Sequence of chain 1.B:
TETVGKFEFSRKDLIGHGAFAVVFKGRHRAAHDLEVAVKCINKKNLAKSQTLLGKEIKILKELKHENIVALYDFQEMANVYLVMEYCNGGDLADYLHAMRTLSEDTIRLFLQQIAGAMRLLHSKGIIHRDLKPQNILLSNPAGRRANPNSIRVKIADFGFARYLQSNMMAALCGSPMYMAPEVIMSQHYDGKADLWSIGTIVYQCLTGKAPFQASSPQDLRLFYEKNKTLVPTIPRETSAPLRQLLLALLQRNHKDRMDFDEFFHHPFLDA

This protein binds this small molecule.
Small molecule (SMILES): CC(=O)NCC(=O)N1[C@@H]2CC[C@H]1c1ccc(Nc3ncc(C(F)(F)F)c(NC4CCC4)n3)cc12

Binding-site contacts:
Ligand atom C22 contacts residue CYS99 of chain 1.B at 3.8 Å (hydrophobic).
Ligand atom C22 contacts residue LEU149 of chain 1.B at 3.5 Å (hydrophobic).
Ligand atom C24 contacts residue LEU149 of chain 1.B at 3.4 Å (hydrophobic).
Ligand atom C17 contacts residue GLY102 of chain 1.B at 3.7 Å.
Ligand atom F32 contacts residue VAL80 of chain 1.B at 3.4 Å.
Ligand atom C23 contacts residue ALA48 of chain 1.B at 3.6 Å (hydrophobic).
Ligand atom C18 contacts residue TYR98 of chain 1.B at 3.5 Å (hydrophobic).
Ligand atom C31 contacts residue ALA48 of chain 1.B at 3.8 Å (hydrophobic).
Ligand atom C23 contacts residue LEU149 of chain 1.B at 3.3 Å (hydrophobic).
Ligand atom C17 contacts residue CYS99 of chain 1.B at 3.4 Å (hydrophobic).
Ligand atom F32 contacts residue MET96 of chain 1.B at 3.3 Å.
Ligand atom F33 contacts residue ALA168 of chain 1.B at 3.6 Å.
Ligand atom C29 contacts residue GLY27 of chain 1.B at 3.3 Å.
Ligand atom C29 contacts residue VAL34 of chain 1.B at 3.8 Å (hydrophobic).
Ligand atom C12 contacts residue TYR98 of chain 1.B at 3.6 Å (hydrophobic).
Ligand atom F34 contacts residue VAL34 of chain 1.B at 3.8 Å.
Ligand atom C30 contacts residue ILE26 of chain 1.B at 3.8 Å (hydrophobic).
Ligand atom N25 contacts residue ILE26 of chain 1.B at 3.7 Å.
Ligand atom C10 contacts residue 34W1 of chain 1.JA at 3.1 Å.
Ligand atom C13 contacts residue GLY102 of chain 1.B at 3.7 Å.
Ligand atom F34 contacts residue ALA48 of chain 1.B at 3.6 Å.
Ligand atom N19 contacts residue TYR98 of chain 1.B at 3.7 Å.
Ligand atom N21 contacts residue CYS99 of chain 1.B at 3.0 Å (h-bond).
Ligand atom F33 contacts residue LEU149 of chain 1.B at 3.4 Å.
Ligand atom O03 contacts residue LYS36 of chain 1.B at 3.8 Å.
Ligand atom O03 contacts residue TYR98 of chain 1.B at 3.7 Å.
Ligand atom C18 contacts residue CYS99 of chain 1.B at 3.2 Å (hydrophobic).
Ligand atom N19 contacts residue CYS99 of chain 1.B at 2.9 Å (h-bond).
Ligand atom F34 contacts residue MET96 of chain 1.B at 3.4 Å.
Ligand atom C30 contacts residue GLY27 of chain 1.B at 3.6 Å.
Ligand atom F32 contacts residue ALA48 of chain 1.B at 3.6 Å.
Ligand atom C15 contacts residue ILE26 of chain 1.B at 3.5 Å (hydrophobic).
Ligand atom C11 contacts residue 34W1 of chain 1.JA at 3.0 Å.
Ligand atom C18 contacts residue GLY102 of chain 1.B at 3.6 Å.
Ligand atom N21 contacts residue LEU149 of chain 1.B at 3.8 Å.
Ligand atom N25 contacts residue LEU149 of chain 1.B at 3.7 Å.
Ligand atom N04 contacts residue ILE26 of chain 1.B at 3.6 Å.
Ligand atom F32 contacts residue GLU97 of chain 1.B at 3.4 Å.
Ligand atom C22 contacts residue GLU97 of chain 1.B at 3.2 Å.
Ligand atom C22 contacts residue ALA48 of chain 1.B at 3.5 Å (hydrophobic).